A small-molecule ligand and the protein it binds are described below.
Small molecule (SMILES): O=c1[nH]c(=O)n([C@H]2C[C@H](O)[C@@H](CO)O2)cc1I

Sequence of chain 1.A:
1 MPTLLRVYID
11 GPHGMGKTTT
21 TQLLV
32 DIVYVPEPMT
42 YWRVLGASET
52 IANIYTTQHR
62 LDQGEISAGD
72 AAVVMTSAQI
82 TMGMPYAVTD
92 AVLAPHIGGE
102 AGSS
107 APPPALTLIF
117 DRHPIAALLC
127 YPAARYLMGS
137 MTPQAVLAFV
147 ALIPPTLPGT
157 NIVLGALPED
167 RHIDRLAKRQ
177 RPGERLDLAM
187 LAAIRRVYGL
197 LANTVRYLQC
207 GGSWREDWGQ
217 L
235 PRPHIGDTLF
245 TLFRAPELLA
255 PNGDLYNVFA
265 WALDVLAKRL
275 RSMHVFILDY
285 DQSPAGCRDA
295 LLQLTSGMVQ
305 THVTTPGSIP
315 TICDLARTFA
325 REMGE

Binding-site contacts:
Ligand atom C5' contacts residue ARG118 of chain 1.A at 3.9 Å.
Ligand atom C4 contacts residue TYR127 of chain 1.A at 3.6 Å (hydrophobic).
Ligand atom C2 contacts residue MET83 of chain 1.A at 3.8 Å (hydrophobic).
Ligand atom C3' contacts residue TYR56 of chain 1.A at 3.9 Å (hydrophobic).
Ligand atom O5' contacts residue ARG118 of chain 1.A at 2.6 Å (salt-bridge).
Ligand atom N3 contacts residue GLN80 of chain 1.A at 3.2 Å (h-bond).
Ligand atom C4' contacts residue ARG177 of chain 1.A at 3.5 Å.
Ligand atom C6 contacts residue TYR127 of chain 1.A at 3.9 Å (hydrophobic).
Ligand atom C4 contacts residue MET83 of chain 1.A at 3.9 Å (hydrophobic).
Ligand atom O4 contacts residue TYR127 of chain 1.A at 3.7 Å.
Ligand atom C5' contacts residue ARG177 of chain 1.A at 3.7 Å.
Ligand atom O4' contacts residue ILE52 of chain 1.A at 3.8 Å.
Ligand atom O2 contacts residue GLN80 of chain 1.A at 3.8 Å.
Ligand atom I contacts residue TYR87 of chain 1.A at 3.6 Å.
Ligand atom C5 contacts residue TYR127 of chain 1.A at 3.9 Å (hydrophobic).
Ligand atom C2 contacts residue TYR127 of chain 1.A at 3.4 Å (hydrophobic).
Ligand atom O3' contacts residue GLU180 of chain 1.A at 3.0 Å (salt-bridge).
Ligand atom O2 contacts residue ILE55 of chain 1.A at 3.5 Å.
Ligand atom O2 contacts residue TYR127 of chain 1.A at 3.7 Å.
Ligand atom O3' contacts residue ARG177 of chain 1.A at 3.9 Å.
Ligand atom O3' contacts residue TYR56 of chain 1.A at 2.9 Å (h-bond).
Ligand atom O4' contacts residue MET83 of chain 1.A at 3.8 Å.
Ligand atom C4' contacts residue ILE52 of chain 1.A at 3.7 Å (hydrophobic).
Ligand atom C2' contacts residue TYR56 of chain 1.A at 3.9 Å (hydrophobic).
Ligand atom N1 contacts residue TYR127 of chain 1.A at 3.6 Å.
Ligand atom C5' contacts residue GLU38 of chain 1.A at 3.7 Å.
Ligand atom O4 contacts residue GLN80 of chain 1.A at 2.8 Å (h-bond).
Ligand atom C4 contacts residue GLN80 of chain 1.A at 3.6 Å.
Ligand atom C2' contacts residue HIS13 of chain 1.A at 3.7 Å.
Ligand atom C5 contacts residue MET83 of chain 1.A at 3.7 Å (hydrophobic).
Ligand atom O4 contacts residue ALA123 of chain 1.A at 3.2 Å.
Ligand atom O5' contacts residue GLU38 of chain 1.A at 3.5 Å (salt-bridge).
Ligand atom O4 contacts residue MET83 of chain 1.A at 3.5 Å.
Ligand atom N1 contacts residue MET83 of chain 1.A at 3.6 Å.
Ligand atom C6 contacts residue MET83 of chain 1.A at 3.6 Å (hydrophobic).
Ligand atom O3' contacts residue HIS13 of chain 1.A at 3.5 Å (h-bond).
Ligand atom C2' contacts residue TYR127 of chain 1.A at 3.5 Å (hydrophobic).
Ligand atom N3 contacts residue TYR127 of chain 1.A at 3.5 Å.
Ligand atom N3 contacts residue MET83 of chain 1.A at 3.8 Å.
Ligand atom C3' contacts residue HIS13 of chain 1.A at 3.7 Å.